Sequence of chain 1.A:
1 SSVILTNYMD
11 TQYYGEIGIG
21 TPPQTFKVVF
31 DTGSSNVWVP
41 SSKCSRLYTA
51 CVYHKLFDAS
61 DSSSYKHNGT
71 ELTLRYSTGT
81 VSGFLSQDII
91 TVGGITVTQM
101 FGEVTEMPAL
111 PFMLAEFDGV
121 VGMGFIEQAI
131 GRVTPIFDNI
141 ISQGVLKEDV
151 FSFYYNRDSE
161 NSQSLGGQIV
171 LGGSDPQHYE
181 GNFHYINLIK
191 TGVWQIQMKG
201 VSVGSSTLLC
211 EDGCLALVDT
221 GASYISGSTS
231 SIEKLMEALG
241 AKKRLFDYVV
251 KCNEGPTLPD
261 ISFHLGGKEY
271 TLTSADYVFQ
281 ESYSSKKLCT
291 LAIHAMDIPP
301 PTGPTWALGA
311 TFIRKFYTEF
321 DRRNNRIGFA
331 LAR

This protein binds this small molecule.
Small molecule (SMILES): CC(=O)N[C@@H]1[C@@H](O)[C@H](O)[C@@H](CO)O[C@H]1O

Binding-site contacts:
Ligand atom C1 contacts residue ASN68 of chain 1.A at 1.4 Å.
Ligand atom O7 contacts residue ASN68 of chain 1.A at 3.3 Å (h-bond).
Ligand atom N2 contacts residue THR70 of chain 1.A at 3.9 Å.
Ligand atom C1 contacts residue MET100 of chain 1.A at 3.9 Å (hydrophobic).
Ligand atom N2 contacts residue ASN68 of chain 1.A at 2.9 Å (h-bond).
Ligand atom C1 contacts residue THR70 of chain 1.A at 4.0 Å.
Ligand atom C7 contacts residue ASN68 of chain 1.A at 3.5 Å.
Ligand atom C3 contacts residue ASN68 of chain 1.A at 3.8 Å.
Ligand atom C4 contacts residue ASN68 of chain 1.A at 4.2 Å.
Ligand atom O5 contacts residue MET100 of chain 1.A at 3.6 Å.
Ligand atom O5 contacts residue ASN68 of chain 1.A at 2.4 Å (h-bond).
Ligand atom C8 contacts residue ASN68 of chain 1.A at 3.6 Å.
Ligand atom O7 contacts residue HIS67 of chain 1.A at 3.8 Å.
Ligand atom C2 contacts residue THR70 of chain 1.A at 4.4 Å.
Ligand atom C5 contacts residue ASN68 of chain 1.A at 3.7 Å.
Ligand atom C2 contacts residue ASN68 of chain 1.A at 2.5 Å.